A protein and the small-molecule ligand that binds it are described below.
Small molecule (SMILES): O=C(O)c1cccc(Nc2ncccn2)c1

Sequence of chain 1.B:
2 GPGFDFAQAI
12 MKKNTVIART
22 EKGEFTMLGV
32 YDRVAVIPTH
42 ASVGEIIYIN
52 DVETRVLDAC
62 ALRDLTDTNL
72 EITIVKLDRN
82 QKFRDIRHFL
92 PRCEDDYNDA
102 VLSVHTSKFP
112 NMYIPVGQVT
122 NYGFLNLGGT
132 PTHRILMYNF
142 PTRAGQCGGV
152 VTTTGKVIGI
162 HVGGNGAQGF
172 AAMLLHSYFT

Binding-site contacts:
Ligand atom O1 contacts residue TYR179 of chain 1.B at 3.8 Å.
Ligand atom O contacts residue TYR179 of chain 1.B at 4.0 Å.
Ligand atom C2 contacts residue SER178 of chain 1.B at 3.6 Å.
Ligand atom O contacts residue SER178 of chain 1.B at 3.0 Å (h-bond).
Ligand atom C contacts residue SER178 of chain 1.B at 4.1 Å.
Ligand atom O1 contacts residue ARG135 of chain 1.B at 3.0 Å (salt-bridge).
Ligand atom O contacts residue ARG135 of chain 1.B at 4.3 Å.
Ligand atom C10 contacts residue ARG64 of chain 1.B at 3.7 Å.
Ligand atom N1 contacts residue LEU63 of chain 1.B at 4.1 Å.
Ligand atom C1 contacts residue TYR179 of chain 1.B at 3.7 Å (hydrophobic).
Ligand atom C5 contacts residue ARG64 of chain 1.B at 3.7 Å.
Ligand atom N1 contacts residue CYS61 of chain 1.B at 4.3 Å.
Ligand atom N2 contacts residue ARG64 of chain 1.B at 3.0 Å (salt-bridge).
Ligand atom C8 contacts residue CYS61 of chain 1.B at 3.2 Å (hydrophobic).
Ligand atom N contacts residue ARG64 of chain 1.B at 2.8 Å (salt-bridge).
Ligand atom C contacts residue ARG135 of chain 1.B at 3.8 Å.
Ligand atom N contacts residue LEU63 of chain 1.B at 4.0 Å.
Ligand atom C6 contacts residue LEU63 of chain 1.B at 3.7 Å (hydrophobic).
Ligand atom C9 contacts residue CYS61 of chain 1.B at 3.6 Å (hydrophobic).
Ligand atom C9 contacts residue LEU63 of chain 1.B at 4.1 Å (hydrophobic).
Ligand atom N2 contacts residue LEU63 of chain 1.B at 3.6 Å.
Ligand atom C3 contacts residue SER178 of chain 1.B at 3.7 Å.
Ligand atom C3 contacts residue TYR179 of chain 1.B at 4.1 Å (hydrophobic).
Ligand atom C5 contacts residue LEU63 of chain 1.B at 4.5 Å (hydrophobic).
Ligand atom N2 contacts residue CYS61 of chain 1.B at 4.3 Å.
Ligand atom C6 contacts residue ARG64 of chain 1.B at 3.4 Å.
Ligand atom C9 contacts residue ARG64 of chain 1.B at 3.8 Å.
Ligand atom C10 contacts residue TYR179 of chain 1.B at 4.1 Å (hydrophobic).
Ligand atom C contacts residue TYR179 of chain 1.B at 3.7 Å (hydrophobic).
Ligand atom C7 contacts residue CYS61 of chain 1.B at 3.6 Å (hydrophobic).
Ligand atom O1 contacts residue ASP65 of chain 1.B at 4.3 Å.
Ligand atom C2 contacts residue TYR179 of chain 1.B at 3.8 Å (hydrophobic).
Ligand atom N2 contacts residue ALA62 of chain 1.B at 4.2 Å.
Ligand atom C9 contacts residue ALA62 of chain 1.B at 3.9 Å (hydrophobic).